Binding-site contacts:
Ligand atom O5 contacts residue GLU2021 of chain 1.A at 4.1 Å.
Ligand atom C1 contacts residue PRO215 of chain 1.B at 4.1 Å (hydrophobic).
Ligand atom C8 contacts residue PRO215 of chain 1.B at 4.1 Å (hydrophobic).
Ligand atom C5 contacts residue ASN2013 of chain 1.A at 3.8 Å.
Ligand atom C6 contacts residue GLY2020 of chain 1.A at 3.4 Å.
Ligand atom O4 contacts residue PRO215 of chain 1.B at 3.7 Å.
Ligand atom C2 contacts residue GLN2016 of chain 1.A at 4.0 Å.
Ligand atom N2 contacts residue PHE214 of chain 1.B at 3.2 Å.
Ligand atom C1 contacts residue GLU2054 of chain 1.A at 3.8 Å.
Ligand atom C7 contacts residue GLU2054 of chain 1.A at 3.3 Å.
Ligand atom C8 contacts residue TYR211 of chain 1.B at 3.4 Å (hydrophobic).
Ligand atom N2 contacts residue ASN2013 of chain 1.A at 3.1 Å (h-bond).
Ligand atom C8 contacts residue GLU2054 of chain 1.A at 3.2 Å.
Ligand atom C1 contacts residue GLN2016 of chain 1.A at 4.2 Å.
Ligand atom C2 contacts residue GLU2054 of chain 1.A at 3.8 Å.
Ligand atom O7 contacts residue GLN2016 of chain 1.A at 4.1 Å.
Ligand atom O6 contacts residue PRO215 of chain 1.B at 2.6 Å (h-bond).
Ligand atom C1 contacts residue PHE214 of chain 1.B at 3.5 Å (hydrophobic).
Ligand atom C8 contacts residue PHE214 of chain 1.B at 3.5 Å (hydrophobic).
Ligand atom C3 contacts residue PRO215 of chain 1.B at 3.9 Å (hydrophobic).
Ligand atom C3 contacts residue ASN2013 of chain 1.A at 3.9 Å.
Ligand atom O5 contacts residue PRO215 of chain 1.B at 3.7 Å.
Ligand atom C3 contacts residue PHE214 of chain 1.B at 4.2 Å (hydrophobic).
Ligand atom C1 contacts residue GLY2020 of chain 1.A at 4.2 Å.
Ligand atom C2 contacts residue PHE214 of chain 1.B at 3.8 Å (hydrophobic).
Ligand atom O3 contacts residue PRO215 of chain 1.B at 3.3 Å.
Ligand atom N2 contacts residue GLU2054 of chain 1.A at 2.8 Å (salt-bridge).
Ligand atom C6 contacts residue VAL2022 of chain 1.A at 4.1 Å (hydrophobic).
Ligand atom C1 contacts residue ASN2013 of chain 1.A at 1.5 Å.
Ligand atom C7 contacts residue ASN2013 of chain 1.A at 4.2 Å.
Ligand atom C2 contacts residue PRO215 of chain 1.B at 4.2 Å (hydrophobic).
Ligand atom C6 contacts residue PRO215 of chain 1.B at 3.8 Å (hydrophobic).
Ligand atom O5 contacts residue ASN2013 of chain 1.A at 2.5 Å (h-bond).
Ligand atom O6 contacts residue ASP216 of chain 1.B at 3.4 Å (salt-bridge).
Ligand atom O7 contacts residue GLU2054 of chain 1.A at 4.0 Å.
Ligand atom N2 contacts residue GLN2016 of chain 1.A at 4.0 Å.
Ligand atom C2 contacts residue ASN2013 of chain 1.A at 2.6 Å.
Ligand atom O7 contacts residue PRO215 of chain 1.B at 4.1 Å.
Ligand atom C7 contacts residue PHE214 of chain 1.B at 4.0 Å (hydrophobic).
Ligand atom O5 contacts residue GLY2020 of chain 1.A at 3.5 Å.

This small molecule binds to this protein.
Small molecule (SMILES): CC(=O)N[C@H]1[C@H](O[C@H]2[C@H](O)[C@@H](NC(C)=O)CO[C@@H]2CO)O[C@H](CO)[C@@H](O[C@@H]2O[C@H](CO)[C@@H](O)[C@H](O)[C@@H]2O)[C@@H]1O

Sequence of chain 1.B:
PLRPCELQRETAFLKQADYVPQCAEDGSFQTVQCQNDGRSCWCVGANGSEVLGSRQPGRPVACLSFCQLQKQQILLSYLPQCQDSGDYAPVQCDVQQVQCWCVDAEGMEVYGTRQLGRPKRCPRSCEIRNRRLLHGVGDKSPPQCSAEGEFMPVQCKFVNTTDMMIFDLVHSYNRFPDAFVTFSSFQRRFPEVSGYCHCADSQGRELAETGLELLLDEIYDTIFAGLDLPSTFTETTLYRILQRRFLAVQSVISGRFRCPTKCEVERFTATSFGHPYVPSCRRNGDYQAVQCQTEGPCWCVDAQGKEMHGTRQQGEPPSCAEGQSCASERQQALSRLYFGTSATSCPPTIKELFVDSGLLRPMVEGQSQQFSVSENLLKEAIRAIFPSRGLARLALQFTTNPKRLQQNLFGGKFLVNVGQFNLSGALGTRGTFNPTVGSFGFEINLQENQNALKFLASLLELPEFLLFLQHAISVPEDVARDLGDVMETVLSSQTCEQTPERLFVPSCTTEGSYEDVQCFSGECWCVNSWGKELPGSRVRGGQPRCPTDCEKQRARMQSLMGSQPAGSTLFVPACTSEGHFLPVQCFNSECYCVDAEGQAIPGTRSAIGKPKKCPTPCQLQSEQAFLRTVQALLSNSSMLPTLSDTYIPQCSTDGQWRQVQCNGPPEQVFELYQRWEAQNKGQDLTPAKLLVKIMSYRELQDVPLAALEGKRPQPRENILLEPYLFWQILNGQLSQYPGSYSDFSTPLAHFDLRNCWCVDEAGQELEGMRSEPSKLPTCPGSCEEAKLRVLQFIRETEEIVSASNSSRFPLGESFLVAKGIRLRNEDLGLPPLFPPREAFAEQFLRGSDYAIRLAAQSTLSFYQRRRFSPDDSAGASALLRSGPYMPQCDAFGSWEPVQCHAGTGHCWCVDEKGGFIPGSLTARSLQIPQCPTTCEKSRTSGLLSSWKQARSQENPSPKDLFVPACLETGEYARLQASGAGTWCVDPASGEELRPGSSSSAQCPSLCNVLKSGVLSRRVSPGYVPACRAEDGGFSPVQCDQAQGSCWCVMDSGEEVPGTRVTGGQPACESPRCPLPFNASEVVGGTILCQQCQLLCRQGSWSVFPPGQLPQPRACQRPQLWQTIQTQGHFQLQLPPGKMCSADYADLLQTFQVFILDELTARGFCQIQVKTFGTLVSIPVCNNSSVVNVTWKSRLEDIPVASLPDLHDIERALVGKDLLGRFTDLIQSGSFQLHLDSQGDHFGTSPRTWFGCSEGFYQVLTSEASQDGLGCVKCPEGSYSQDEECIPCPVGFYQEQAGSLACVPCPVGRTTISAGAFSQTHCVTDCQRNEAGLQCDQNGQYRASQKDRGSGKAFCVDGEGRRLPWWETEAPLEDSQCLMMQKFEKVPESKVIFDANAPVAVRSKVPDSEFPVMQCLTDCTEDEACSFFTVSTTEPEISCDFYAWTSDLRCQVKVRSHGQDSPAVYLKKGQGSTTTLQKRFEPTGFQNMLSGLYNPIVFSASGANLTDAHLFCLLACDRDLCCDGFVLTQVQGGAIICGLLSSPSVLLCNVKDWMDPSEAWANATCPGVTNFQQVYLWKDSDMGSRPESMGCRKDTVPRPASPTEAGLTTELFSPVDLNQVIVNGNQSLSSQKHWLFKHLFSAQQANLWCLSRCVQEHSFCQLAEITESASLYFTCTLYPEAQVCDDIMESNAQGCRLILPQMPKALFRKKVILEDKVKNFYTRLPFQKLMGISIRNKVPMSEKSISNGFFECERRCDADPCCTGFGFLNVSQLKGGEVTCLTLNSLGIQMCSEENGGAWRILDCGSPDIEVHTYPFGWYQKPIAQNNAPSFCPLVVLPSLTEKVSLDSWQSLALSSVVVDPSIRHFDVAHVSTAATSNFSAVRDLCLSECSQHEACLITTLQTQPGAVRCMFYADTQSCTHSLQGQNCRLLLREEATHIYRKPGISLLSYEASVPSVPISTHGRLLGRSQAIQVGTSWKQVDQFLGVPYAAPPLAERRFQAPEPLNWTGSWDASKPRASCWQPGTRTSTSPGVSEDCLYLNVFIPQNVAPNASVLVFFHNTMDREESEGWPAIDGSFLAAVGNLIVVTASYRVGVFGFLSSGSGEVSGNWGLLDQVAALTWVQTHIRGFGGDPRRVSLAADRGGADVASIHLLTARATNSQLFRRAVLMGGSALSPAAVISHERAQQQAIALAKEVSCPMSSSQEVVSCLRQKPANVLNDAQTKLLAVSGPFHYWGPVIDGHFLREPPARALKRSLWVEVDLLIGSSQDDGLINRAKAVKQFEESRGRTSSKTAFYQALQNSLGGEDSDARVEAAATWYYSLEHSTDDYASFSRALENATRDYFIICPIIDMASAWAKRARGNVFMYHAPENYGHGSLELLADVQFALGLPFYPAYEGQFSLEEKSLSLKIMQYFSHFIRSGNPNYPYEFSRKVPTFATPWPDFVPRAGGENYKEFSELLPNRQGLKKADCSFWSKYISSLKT

Sequence of chain 1.A:
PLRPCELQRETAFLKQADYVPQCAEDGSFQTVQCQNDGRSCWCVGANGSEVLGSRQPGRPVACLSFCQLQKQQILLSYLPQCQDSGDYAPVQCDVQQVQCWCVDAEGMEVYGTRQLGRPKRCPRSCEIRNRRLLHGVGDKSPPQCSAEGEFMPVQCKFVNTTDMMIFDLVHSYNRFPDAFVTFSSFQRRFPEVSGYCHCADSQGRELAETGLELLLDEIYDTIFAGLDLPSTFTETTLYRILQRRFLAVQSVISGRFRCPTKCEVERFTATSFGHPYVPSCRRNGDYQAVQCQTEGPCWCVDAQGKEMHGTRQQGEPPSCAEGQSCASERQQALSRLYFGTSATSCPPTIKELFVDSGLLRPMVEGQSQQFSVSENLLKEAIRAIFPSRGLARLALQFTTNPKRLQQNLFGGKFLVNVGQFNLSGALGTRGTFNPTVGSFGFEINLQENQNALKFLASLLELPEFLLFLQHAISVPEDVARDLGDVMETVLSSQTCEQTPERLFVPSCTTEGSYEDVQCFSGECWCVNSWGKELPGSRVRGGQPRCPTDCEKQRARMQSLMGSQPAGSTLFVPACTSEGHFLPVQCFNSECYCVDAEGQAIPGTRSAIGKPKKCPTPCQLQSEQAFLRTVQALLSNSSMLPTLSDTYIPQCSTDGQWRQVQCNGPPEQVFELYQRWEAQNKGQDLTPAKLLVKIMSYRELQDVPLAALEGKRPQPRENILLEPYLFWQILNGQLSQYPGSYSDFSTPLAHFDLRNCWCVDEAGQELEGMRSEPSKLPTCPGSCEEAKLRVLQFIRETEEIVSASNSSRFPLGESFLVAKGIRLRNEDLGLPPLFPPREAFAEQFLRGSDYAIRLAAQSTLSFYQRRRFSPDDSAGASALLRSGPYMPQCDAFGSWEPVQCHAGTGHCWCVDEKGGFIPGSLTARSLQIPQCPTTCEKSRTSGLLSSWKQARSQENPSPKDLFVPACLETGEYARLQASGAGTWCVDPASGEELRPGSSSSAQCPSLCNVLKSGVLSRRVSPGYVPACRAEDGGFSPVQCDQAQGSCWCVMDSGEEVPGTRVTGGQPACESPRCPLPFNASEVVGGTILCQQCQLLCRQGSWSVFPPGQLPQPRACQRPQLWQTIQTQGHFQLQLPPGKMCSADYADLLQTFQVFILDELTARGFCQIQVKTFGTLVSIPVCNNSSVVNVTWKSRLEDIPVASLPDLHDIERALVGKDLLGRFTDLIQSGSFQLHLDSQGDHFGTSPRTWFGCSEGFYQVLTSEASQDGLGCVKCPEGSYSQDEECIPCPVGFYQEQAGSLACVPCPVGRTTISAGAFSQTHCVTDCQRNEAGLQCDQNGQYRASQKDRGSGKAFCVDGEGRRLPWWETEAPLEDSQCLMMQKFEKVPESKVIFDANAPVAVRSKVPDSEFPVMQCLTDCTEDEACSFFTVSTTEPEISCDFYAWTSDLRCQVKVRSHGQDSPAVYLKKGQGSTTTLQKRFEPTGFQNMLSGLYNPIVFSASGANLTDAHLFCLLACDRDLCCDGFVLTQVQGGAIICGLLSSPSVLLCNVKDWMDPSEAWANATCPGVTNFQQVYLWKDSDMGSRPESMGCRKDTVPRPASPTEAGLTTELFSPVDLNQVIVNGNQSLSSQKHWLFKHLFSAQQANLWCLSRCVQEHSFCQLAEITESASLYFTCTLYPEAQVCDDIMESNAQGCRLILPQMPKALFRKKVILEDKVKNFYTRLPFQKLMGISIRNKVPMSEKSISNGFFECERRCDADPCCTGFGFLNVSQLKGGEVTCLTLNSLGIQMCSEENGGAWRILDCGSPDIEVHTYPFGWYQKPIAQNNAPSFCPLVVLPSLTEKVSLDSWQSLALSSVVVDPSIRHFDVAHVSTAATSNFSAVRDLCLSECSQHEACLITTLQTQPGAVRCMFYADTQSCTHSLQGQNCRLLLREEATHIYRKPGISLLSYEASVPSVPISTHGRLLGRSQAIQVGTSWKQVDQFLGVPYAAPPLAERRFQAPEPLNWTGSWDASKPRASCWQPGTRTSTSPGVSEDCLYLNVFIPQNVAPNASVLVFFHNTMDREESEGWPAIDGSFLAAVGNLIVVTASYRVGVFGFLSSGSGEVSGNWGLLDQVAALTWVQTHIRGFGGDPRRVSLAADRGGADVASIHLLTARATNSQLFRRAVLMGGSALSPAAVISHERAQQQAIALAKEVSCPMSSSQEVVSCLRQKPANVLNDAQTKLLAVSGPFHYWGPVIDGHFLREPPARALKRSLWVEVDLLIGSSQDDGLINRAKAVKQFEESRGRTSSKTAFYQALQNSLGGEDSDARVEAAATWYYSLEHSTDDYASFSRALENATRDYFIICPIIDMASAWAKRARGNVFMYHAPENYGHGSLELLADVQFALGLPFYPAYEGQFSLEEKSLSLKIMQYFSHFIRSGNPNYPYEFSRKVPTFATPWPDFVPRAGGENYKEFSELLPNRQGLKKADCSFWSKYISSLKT